The protein below binds the small molecule below.
Small molecule (SMILES): CC(=O)N[C@H]1[C@H](O[C@H]2[C@H](O)[C@@H](NC(C)=O)CO[C@@H]2CO[C@@H]2O[C@@H](C)[C@@H](O)[C@@H](O)[C@@H]2O)O[C@H](CO)[C@@H](O[C@@H]2O[C@H](CO[C@H]3O[C@H](CO)[C@@H](O)[C@H](O)[C@@H]3O)[C@@H](O)[C@H](O[C@H]3O[C@H](CO)[C@@H](O)[C@H](O)[C@@H]3O)[C@@H]2O)[C@@H]1O

Sequence of chain 1.B:
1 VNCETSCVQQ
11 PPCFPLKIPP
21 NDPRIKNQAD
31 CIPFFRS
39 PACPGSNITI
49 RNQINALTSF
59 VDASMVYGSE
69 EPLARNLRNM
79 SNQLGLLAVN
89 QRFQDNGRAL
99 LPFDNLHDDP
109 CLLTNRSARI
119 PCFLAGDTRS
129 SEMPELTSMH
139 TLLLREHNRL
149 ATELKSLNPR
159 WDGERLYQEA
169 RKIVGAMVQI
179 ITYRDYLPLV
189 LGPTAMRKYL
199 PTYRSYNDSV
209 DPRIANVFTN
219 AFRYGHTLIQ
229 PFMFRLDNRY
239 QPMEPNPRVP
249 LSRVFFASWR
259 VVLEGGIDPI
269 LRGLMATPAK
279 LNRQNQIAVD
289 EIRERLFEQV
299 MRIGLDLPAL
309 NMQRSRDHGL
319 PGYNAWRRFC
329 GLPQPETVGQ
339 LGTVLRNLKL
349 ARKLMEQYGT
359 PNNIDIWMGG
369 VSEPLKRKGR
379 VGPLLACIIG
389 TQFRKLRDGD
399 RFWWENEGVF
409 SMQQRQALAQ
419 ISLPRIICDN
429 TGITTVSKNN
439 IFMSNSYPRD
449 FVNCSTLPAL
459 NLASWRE

Binding-site contacts:
Ligand atom O5 contacts residue ASN205 of chain 1.B at 2.3 Å (h-bond).
Ligand atom C5 contacts residue VAL208 of chain 1.B at 4.4 Å (hydrophobic).
Ligand atom C5 contacts residue VAL208 of chain 1.B at 4.1 Å (hydrophobic).
Ligand atom O7 contacts residue ASN205 of chain 1.B at 3.1 Å (h-bond).
Ligand atom C6 contacts residue SER207 of chain 1.B at 4.5 Å.
Ligand atom C3 contacts residue ASN205 of chain 1.B at 3.9 Å.
Ligand atom C1 contacts residue ASN205 of chain 1.B at 1.4 Å.
Ligand atom C3 contacts residue ARG392 of chain 1.B at 4.5 Å.
Ligand atom C2 contacts residue ASN205 of chain 1.B at 2.6 Å.
Ligand atom O5 contacts residue VAL208 of chain 1.B at 4.3 Å.
Ligand atom C6 contacts residue VAL208 of chain 1.B at 4.0 Å (hydrophobic).
Ligand atom C4 contacts residue ARG392 of chain 1.B at 3.6 Å.
Ligand atom C6 contacts residue ARG392 of chain 1.B at 3.7 Å.
Ligand atom C4 contacts residue ASN205 of chain 1.B at 4.3 Å.
Ligand atom C5 contacts residue SER207 of chain 1.B at 4.3 Å.
Ligand atom C5 contacts residue ASN205 of chain 1.B at 3.6 Å.
Ligand atom O5 contacts residue VAL208 of chain 1.B at 3.6 Å.
Ligand atom C6 contacts residue LYS393 of chain 1.B at 4.0 Å.
Ligand atom N2 contacts residue ASN205 of chain 1.B at 3.1 Å (h-bond).
Ligand atom C8 contacts residue SER207 of chain 1.B at 3.6 Å.
Ligand atom O4 contacts residue ARG392 of chain 1.B at 3.6 Å.
Ligand atom C1 contacts residue VAL208 of chain 1.B at 4.4 Å (hydrophobic).
Ligand atom C6 contacts residue VAL208 of chain 1.B at 4.1 Å (hydrophobic).
Ligand atom O3 contacts residue ARG392 of chain 1.B at 4.2 Å.
Ligand atom C1 contacts residue SER207 of chain 1.B at 4.4 Å.
Ligand atom O5 contacts residue SER207 of chain 1.B at 4.5 Å.
Ligand atom C7 contacts residue ASN205 of chain 1.B at 3.3 Å.